Binding-site contacts:
Ligand atom C8 contacts residue GLY143 of chain 2.A at 3.7 Å.
Ligand atom C7 contacts residue DMS1 of chain 2.E at 3.3 Å.
Ligand atom O3 contacts residue CYS145 of chain 2.A at 2.8 Å (h-bond).
Ligand atom C9 contacts residue CYS145 of chain 2.A at 1.8 Å (hydrophobic).
Ligand atom C10 contacts residue CYS145 of chain 2.A at 2.8 Å (hydrophobic).
Ligand atom C7 contacts residue CYS145 of chain 2.A at 3.8 Å (hydrophobic).
Ligand atom C11 contacts residue HIS164 of chain 2.A at 3.4 Å.
Ligand atom C9 contacts residue HIS41 of chain 2.A at 3.1 Å.
Ligand atom N contacts residue CYS145 of chain 2.A at 3.7 Å.
Ligand atom C8 contacts residue CYS145 of chain 2.A at 2.7 Å (hydrophobic).
Ligand atom C9 contacts residue HIS164 of chain 2.A at 4.2 Å.
Ligand atom C11 contacts residue MET165 of chain 2.A at 4.0 Å (hydrophobic).
Ligand atom N contacts residue DMS1 of chain 2.E at 3.4 Å.
Ligand atom C5 contacts residue ASN142 of chain 2.A at 4.0 Å.
Ligand atom C11 contacts residue DMS1 of chain 2.E at 4.1 Å.
Ligand atom C12 contacts residue HIS164 of chain 2.A at 4.2 Å.
Ligand atom O2 contacts residue GLY143 of chain 2.A at 2.8 Å (h-bond).
Ligand atom C10 contacts residue HIS41 of chain 2.A at 3.3 Å.
Ligand atom O1 contacts residue ASN142 of chain 2.A at 2.9 Å (h-bond).
Ligand atom O3 contacts residue LEU27 of chain 2.A at 3.6 Å.
Ligand atom O2 contacts residue CYS145 of chain 2.A at 3.1 Å (h-bond).
Ligand atom C10 contacts residue HIS164 of chain 2.A at 4.0 Å.
Ligand atom O2 contacts residue ASN142 of chain 2.A at 3.9 Å.
Ligand atom C8 contacts residue DMS1 of chain 2.E at 3.7 Å.
Ligand atom N contacts residue ASN142 of chain 2.A at 3.1 Å (h-bond).
Ligand atom C15 contacts residue SER46 of chain 2.A at 3.9 Å.
Ligand atom O2 contacts residue SER144 of chain 2.A at 3.4 Å (h-bond).
Ligand atom C14 contacts residue SER46 of chain 2.A at 4.1 Å.
Ligand atom N contacts residue GLY143 of chain 2.A at 3.9 Å.
Ligand atom C11 contacts residue CYS145 of chain 2.A at 3.5 Å (hydrophobic).
Ligand atom C6 contacts residue DMS1 of chain 2.E at 3.7 Å.
Ligand atom C10 contacts residue DMS1 of chain 2.E at 3.5 Å.
Ligand atom C8 contacts residue ASN142 of chain 2.A at 3.9 Å.
Ligand atom C11 contacts residue HIS41 of chain 2.A at 3.0 Å.
Ligand atom C12 contacts residue MET49 of chain 2.A at 4.0 Å (hydrophobic).
Ligand atom C12 contacts residue MET165 of chain 2.A at 4.1 Å (hydrophobic).
Ligand atom C9 contacts residue DMS1 of chain 2.E at 3.9 Å.
Ligand atom C7 contacts residue ASN142 of chain 2.A at 4.1 Å.
Ligand atom C12 contacts residue HIS41 of chain 2.A at 4.2 Å.
Ligand atom O3 contacts residue HIS41 of chain 2.A at 2.4 Å (h-bond).

A protein and the small-molecule ligand that binds it are described below.
Small molecule (SMILES): Cc1cccc(COC(=O)c2cccc3c2NC(=O)[C@@H]3O)c1

Sequence of chain 2.A:
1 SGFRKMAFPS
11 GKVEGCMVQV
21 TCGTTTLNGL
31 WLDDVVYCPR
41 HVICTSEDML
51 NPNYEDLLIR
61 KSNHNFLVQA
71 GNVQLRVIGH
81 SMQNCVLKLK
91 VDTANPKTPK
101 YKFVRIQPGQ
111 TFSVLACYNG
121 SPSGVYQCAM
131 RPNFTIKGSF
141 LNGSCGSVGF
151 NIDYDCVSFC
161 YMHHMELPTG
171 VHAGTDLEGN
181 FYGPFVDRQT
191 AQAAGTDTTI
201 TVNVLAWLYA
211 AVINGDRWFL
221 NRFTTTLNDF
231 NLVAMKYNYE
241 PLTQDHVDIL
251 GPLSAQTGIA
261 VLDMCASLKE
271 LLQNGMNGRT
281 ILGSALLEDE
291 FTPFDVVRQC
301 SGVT